Sequence of chain 1.A:
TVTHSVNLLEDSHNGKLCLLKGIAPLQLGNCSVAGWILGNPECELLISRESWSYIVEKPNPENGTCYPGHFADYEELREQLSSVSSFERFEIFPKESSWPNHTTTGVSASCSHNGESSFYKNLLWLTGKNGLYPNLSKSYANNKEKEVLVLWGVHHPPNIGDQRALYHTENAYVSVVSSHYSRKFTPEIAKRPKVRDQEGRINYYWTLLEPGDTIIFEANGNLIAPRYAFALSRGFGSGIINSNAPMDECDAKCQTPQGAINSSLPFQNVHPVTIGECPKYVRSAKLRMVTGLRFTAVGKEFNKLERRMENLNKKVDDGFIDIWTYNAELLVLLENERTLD

The small molecule below binds the protein below.
Small molecule (SMILES): CC(=O)N[C@H]1[C@H](O[C@H]2[C@H](O)[C@@H](NC(C)=O)CO[C@@H]2CO)O[C@H](CO)[C@@H](O)[C@@H]1O

Binding-site contacts:
Ligand atom C8 contacts residue GLU74 of chain 1.A at 4.0 Å.
Ligand atom O7 contacts residue ASN95 of chain 1.A at 2.3 Å (h-bond).
Ligand atom O7 contacts residue GLU74 of chain 1.A at 4.4 Å.
Ligand atom C7 contacts residue ARG228 of chain 1.A at 3.8 Å.
Ligand atom C5 contacts residue GLU94 of chain 1.A at 4.2 Å.
Ligand atom N2 contacts residue ARG228 of chain 1.A at 3.3 Å (salt-bridge).
Ligand atom C3 contacts residue ASN95 of chain 1.A at 3.8 Å.
Ligand atom O6 contacts residue GLU94 of chain 1.A at 2.7 Å (salt-bridge).
Ligand atom C8 contacts residue SER142 of chain 1.A at 4.2 Å.
Ligand atom O7 contacts residue ARG228 of chain 1.A at 4.0 Å.
Ligand atom C1 contacts residue GLU74 of chain 1.A at 4.3 Å.
Ligand atom C7 contacts residue GLU74 of chain 1.A at 4.0 Å.
Ligand atom O5 contacts residue ASN95 of chain 1.A at 2.3 Å (h-bond).
Ligand atom C4 contacts residue ASN95 of chain 1.A at 4.2 Å.
Ligand atom C8 contacts residue CYS143 of chain 1.A at 4.2 Å (hydrophobic).
Ligand atom O7 contacts residue GLY96 of chain 1.A at 4.2 Å.
Ligand atom C5 contacts residue ASN95 of chain 1.A at 3.6 Å.
Ligand atom C7 contacts residue CYS98 of chain 1.A at 4.4 Å (hydrophobic).
Ligand atom C7 contacts residue ASN72 of chain 1.A at 3.7 Å.
Ligand atom C8 contacts residue CYS98 of chain 1.A at 3.5 Å (hydrophobic).
Ligand atom C1 contacts residue ASN95 of chain 1.A at 1.4 Å.
Ligand atom N2 contacts residue GLU74 of chain 1.A at 4.1 Å.
Ligand atom C7 contacts residue ASN95 of chain 1.A at 2.8 Å.
Ligand atom C1 contacts residue GLU94 of chain 1.A at 4.3 Å.
Ligand atom C8 contacts residue ASN72 of chain 1.A at 3.0 Å.
Ligand atom O6 contacts residue ASN62 of chain 1.A at 4.1 Å.
Ligand atom O6 contacts residue ASN95 of chain 1.A at 3.9 Å.
Ligand atom N2 contacts residue ASN95 of chain 1.A at 2.9 Å (h-bond).
Ligand atom C3 contacts residue ARG228 of chain 1.A at 3.9 Å.
Ligand atom O5 contacts residue GLU94 of chain 1.A at 3.3 Å.
Ligand atom C2 contacts residue ARG228 of chain 1.A at 3.8 Å.
Ligand atom C2 contacts residue ASN95 of chain 1.A at 2.4 Å.
Ligand atom C8 contacts residue SER144 of chain 1.A at 4.5 Å.
Ligand atom C6 contacts residue GLU94 of chain 1.A at 3.6 Å.
Ligand atom O3 contacts residue ARG228 of chain 1.A at 2.9 Å (salt-bridge).
Ligand atom O7 contacts residue GLU94 of chain 1.A at 4.1 Å.
Ligand atom O7 contacts residue ASN72 of chain 1.A at 3.1 Å (h-bond).
Ligand atom C8 contacts residue ASN95 of chain 1.A at 4.2 Å.
Ligand atom C8 contacts residue ARG228 of chain 1.A at 4.1 Å.